Sequence of chain 2.A:
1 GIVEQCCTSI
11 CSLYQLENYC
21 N

Binding-site contacts:
Ligand atom C6 contacts residue GLU21 of chain 2.D at 2.8 Å.
Ligand atom C4 contacts residue LYS29 of chain 2.B at 3.8 Å.
Ligand atom O1 contacts residue TYR26 of chain 2.B at 3.7 Å.
Ligand atom C5 contacts residue ASP28 of chain 2.B at 2.5 Å.
Ligand atom C1 contacts residue GLU21 of chain 2.D at 3.7 Å.
Ligand atom C3 contacts residue THR27 of chain 2.B at 4.4 Å.
Ligand atom C2 contacts residue THR27 of chain 2.B at 4.3 Å.
Ligand atom C1 contacts residue THR27 of chain 2.B at 4.3 Å.
Ligand atom C1 contacts residue GLY20 of chain 2.D at 4.4 Å.
Ligand atom C6 contacts residue ASP28 of chain 2.B at 3.4 Å.
Ligand atom O1 contacts residue GLY23 of chain 2.D at 3.7 Å.
Ligand atom O1 contacts residue THR27 of chain 2.B at 4.3 Å.
Ligand atom C7 contacts residue VAL3 of chain 2.A at 3.9 Å (hydrophobic).
Ligand atom C4 contacts residue ASP28 of chain 2.B at 2.9 Å.
Ligand atom O1 contacts residue GLY20 of chain 2.D at 3.4 Å (h-bond).
Ligand atom C1 contacts residue TYR26 of chain 2.B at 4.2 Å (hydrophobic).
Ligand atom C1 contacts residue ASP28 of chain 2.B at 3.9 Å.
Ligand atom C5 contacts residue GLU21 of chain 2.D at 3.8 Å.
Ligand atom C2 contacts residue ASP28 of chain 2.B at 3.8 Å.
Ligand atom C3 contacts residue ASP28 of chain 2.B at 3.2 Å.
Ligand atom C7 contacts residue ASP28 of chain 2.B at 3.1 Å.
Ligand atom C2 contacts residue TYR26 of chain 2.B at 3.8 Å (hydrophobic).
Ligand atom O1 contacts residue GLU21 of chain 2.D at 3.7 Å.
Ligand atom C5 contacts residue LYS29 of chain 2.B at 3.7 Å.

This protein binds this small molecule.
Small molecule (SMILES): Cc1cccc(O)c1

Sequence of chain 2.B:
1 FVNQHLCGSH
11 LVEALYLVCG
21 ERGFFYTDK

Sequence of chain 2.D:
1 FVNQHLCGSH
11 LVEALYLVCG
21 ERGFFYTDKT